Sequence of chain 1.E:
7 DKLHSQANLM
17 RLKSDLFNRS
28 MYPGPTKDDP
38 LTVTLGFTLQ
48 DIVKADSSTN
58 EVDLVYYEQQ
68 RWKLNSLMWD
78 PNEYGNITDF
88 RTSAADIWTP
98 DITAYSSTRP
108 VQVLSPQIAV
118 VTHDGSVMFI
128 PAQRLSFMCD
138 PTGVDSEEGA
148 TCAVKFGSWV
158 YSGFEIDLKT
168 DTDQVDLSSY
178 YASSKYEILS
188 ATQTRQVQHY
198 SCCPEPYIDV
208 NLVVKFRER

Sequence of chain 1.A:
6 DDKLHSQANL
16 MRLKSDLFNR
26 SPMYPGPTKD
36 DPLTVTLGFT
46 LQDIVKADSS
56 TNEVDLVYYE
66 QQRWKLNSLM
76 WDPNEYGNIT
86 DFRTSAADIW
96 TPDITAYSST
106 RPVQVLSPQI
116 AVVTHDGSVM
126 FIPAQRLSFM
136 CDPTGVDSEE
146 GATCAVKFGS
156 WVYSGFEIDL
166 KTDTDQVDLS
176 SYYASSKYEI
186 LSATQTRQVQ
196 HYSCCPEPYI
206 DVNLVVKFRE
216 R

The small molecule below binds the protein below.
Small molecule (SMILES): Cn1c(=O)cc(OCc2cn(C3C[C@H]4CC[C@@H](C3)[N+]4(C)C)nn2)c2ccccc21

Binding-site contacts:
Ligand atom O10 contacts residue VAL117 of chain 1.E at 3.5 Å.
Ligand atom C05 contacts residue ILE127 of chain 1.E at 4.0 Å (hydrophobic).
Ligand atom C23 contacts residue SER155 of chain 1.A at 3.3 Å.
Ligand atom C16 contacts residue TRP156 of chain 1.A at 3.7 Å (hydrophobic).
Ligand atom C07 contacts residue ILE127 of chain 1.E at 3.4 Å (hydrophobic).
Ligand atom C11 contacts residue VAL157 of chain 1.A at 4.0 Å (hydrophobic).
Ligand atom N26 contacts residue ILE127 of chain 1.E at 4.0 Å.
Ligand atom O10 contacts residue VAL157 of chain 1.A at 3.9 Å.
Ligand atom C06 contacts residue ILE127 of chain 1.E at 3.1 Å (hydrophobic).
Ligand atom O29 contacts residue GLU202 of chain 1.A at 4.1 Å.
Ligand atom O29 contacts residue TYR204 of chain 1.A at 4.0 Å.
Ligand atom C12 contacts residue TRP156 of chain 1.A at 3.7 Å (hydrophobic).
Ligand atom N25 contacts residue TRP156 of chain 1.A at 3.1 Å (h-bond).
Ligand atom N14 contacts residue ILE127 of chain 1.E at 3.9 Å.
Ligand atom C08 contacts residue MET125 of chain 1.E at 4.1 Å (hydrophobic).
Ligand atom C24 contacts residue TYR102 of chain 1.A at 3.4 Å (hydrophobic).
Ligand atom C21 contacts residue TRP156 of chain 1.A at 3.4 Å (hydrophobic).
Ligand atom C27 contacts residue ARG88 of chain 1.E at 4.0 Å.
Ligand atom C11 contacts residue VAL117 of chain 1.E at 3.5 Å (hydrophobic).
Ligand atom C06 contacts residue MET125 of chain 1.E at 3.0 Å (hydrophobic).
Ligand atom C03 contacts residue MET125 of chain 1.E at 3.6 Å (hydrophobic).
Ligand atom C15 contacts residue TRP156 of chain 1.A at 3.5 Å (hydrophobic).
Ligand atom C04 contacts residue MET125 of chain 1.E at 3.2 Å (hydrophobic).
Ligand atom C13 contacts residue ILE127 of chain 1.E at 4.0 Å (hydrophobic).
Ligand atom N14 contacts residue TRP156 of chain 1.A at 3.0 Å (h-bond).
Ligand atom N26 contacts residue VAL157 of chain 1.A at 3.6 Å.
Ligand atom C23 contacts residue TRP156 of chain 1.A at 3.2 Å (hydrophobic).
Ligand atom C20 contacts residue TRP156 of chain 1.A at 3.6 Å (hydrophobic).
Ligand atom N02 contacts residue MET125 of chain 1.E at 3.9 Å.
Ligand atom N26 contacts residue TRP156 of chain 1.A at 3.5 Å (h-bond).
Ligand atom C19 contacts residue TYR64 of chain 1.E at 3.8 Å (hydrophobic).
Ligand atom O10 contacts residue ARG88 of chain 1.E at 3.8 Å.
Ligand atom C07 contacts residue MET125 of chain 1.E at 3.6 Å (hydrophobic).
Ligand atom C05 contacts residue MET125 of chain 1.E at 3.1 Å (hydrophobic).
Ligand atom C12 contacts residue ILE127 of chain 1.E at 4.1 Å (hydrophobic).
Ligand atom C05 contacts residue GLN66 of chain 1.E at 3.7 Å.
Ligand atom C13 contacts residue TRP156 of chain 1.A at 3.4 Å (hydrophobic).
Ligand atom C12 contacts residue VAL157 of chain 1.A at 3.9 Å (hydrophobic).
Ligand atom C23 contacts residue TYR102 of chain 1.A at 3.6 Å (hydrophobic).
Ligand atom N25 contacts residue ILE127 of chain 1.E at 3.9 Å.